A small-molecule ligand and the protein it binds are described below.
Small molecule (SMILES): CC(=O)N[C@H]1[C@H]([C@H](O)[C@H](O)CO)O[C@@](OC[C@H]2O[C@@H](O)[C@H](O)[C@@H](O)[C@H]2O)(C(=O)O)C[C@@H]1O

Binding-site contacts:
Ligand atom C1 contacts residue SER136 of chain 3.C at 3.5 Å.
Ligand atom O7 contacts residue LEU194 of chain 3.C at 3.8 Å.
Ligand atom O6 contacts residue GLN226 of chain 3.C at 4.2 Å.
Ligand atom O6 contacts residue GLN226 of chain 3.C at 4.1 Å.
Ligand atom C9 contacts residue GLU190 of chain 3.C at 3.2 Å.
Ligand atom O8 contacts residue TYR98 of chain 3.C at 3.0 Å.
Ligand atom O9 contacts residue GLY228 of chain 3.C at 4.0 Å.
Ligand atom O8 contacts residue GLN226 of chain 3.C at 3.0 Å (h-bond).
Ligand atom C8 contacts residue TRP153 of chain 3.C at 3.9 Å (hydrophobic).
Ligand atom C8 contacts residue TYR98 of chain 3.C at 3.9 Å (hydrophobic).
Ligand atom O9 contacts residue HIS183 of chain 3.C at 3.8 Å.
Ligand atom O10 contacts residue LEU194 of chain 3.C at 3.5 Å.
Ligand atom O1B contacts residue SER137 of chain 3.C at 4.0 Å.
Ligand atom C2 contacts residue GLN226 of chain 3.C at 4.1 Å.
Ligand atom O9 contacts residue GLU190 of chain 3.C at 3.4 Å (salt-bridge).
Ligand atom O7 contacts residue GLU190 of chain 3.C at 4.3 Å.
Ligand atom C9 contacts residue HIS183 of chain 3.C at 3.9 Å.
Ligand atom C5 contacts residue GLY135 of chain 3.C at 4.0 Å.
Ligand atom O8 contacts residue TRP153 of chain 3.C at 3.4 Å.
Ligand atom C1 contacts residue SER137 of chain 3.C at 3.8 Å.
Ligand atom C9 contacts residue TYR98 of chain 3.C at 3.4 Å (hydrophobic).
Ligand atom O8 contacts residue SER136 of chain 3.C at 4.1 Å.
Ligand atom O1B contacts residue GLN226 of chain 3.C at 2.5 Å (h-bond).
Ligand atom C11 contacts residue TRP153 of chain 3.C at 3.7 Å (hydrophobic).
Ligand atom O1A contacts residue SER136 of chain 3.C at 3.5 Å (h-bond).
Ligand atom C10 contacts residue GLY135 of chain 3.C at 4.3 Å.
Ligand atom C1 contacts residue GLN226 of chain 3.C at 3.2 Å.
Ligand atom C9 contacts residue GLN226 of chain 3.C at 3.7 Å.
Ligand atom C4 contacts residue GLY135 of chain 3.C at 3.8 Å.
Ligand atom O1A contacts residue GLN226 of chain 3.C at 3.8 Å.
Ligand atom O9 contacts residue GLN226 of chain 3.C at 3.0 Å (h-bond).
Ligand atom C6 contacts residue GLN226 of chain 3.C at 3.6 Å.
Ligand atom O1A contacts residue SER137 of chain 3.C at 2.9 Å (h-bond).
Ligand atom N5 contacts residue GLY135 of chain 3.C at 3.3 Å (h-bond).
Ligand atom C11 contacts residue THR155 of chain 3.C at 3.5 Å.
Ligand atom O1B contacts residue SER136 of chain 3.C at 2.8 Å (h-bond).
Ligand atom C9 contacts residue TRP153 of chain 3.C at 4.0 Å (hydrophobic).
Ligand atom C7 contacts residue TRP153 of chain 3.C at 3.8 Å (hydrophobic).
Ligand atom O9 contacts residue TYR98 of chain 3.C at 2.5 Å (h-bond).
Ligand atom C8 contacts residue GLN226 of chain 3.C at 3.3 Å.

Sequence of chain 3.C:
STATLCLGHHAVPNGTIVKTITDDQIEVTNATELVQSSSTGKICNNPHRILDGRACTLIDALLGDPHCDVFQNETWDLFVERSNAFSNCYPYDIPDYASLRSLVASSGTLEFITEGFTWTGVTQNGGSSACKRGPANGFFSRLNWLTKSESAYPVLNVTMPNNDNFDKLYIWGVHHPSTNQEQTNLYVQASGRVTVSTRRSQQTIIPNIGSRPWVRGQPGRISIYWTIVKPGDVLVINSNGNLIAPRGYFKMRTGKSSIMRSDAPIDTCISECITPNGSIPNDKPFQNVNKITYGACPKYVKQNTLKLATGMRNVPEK